Binding-site contacts:
Ligand atom O1 contacts residue TYR175 of chain 1.A at 2.4 Å (h-bond).
Ligand atom C2 contacts residue LEU100 of chain 1.A at 3.6 Å (hydrophobic).
Ligand atom O3 contacts residue GLY234 of chain 1.A at 3.8 Å.
Ligand atom C4 contacts residue ILE153 of chain 1.A at 3.6 Å (hydrophobic).
Ligand atom O3 contacts residue SER235 of chain 1.A at 2.6 Å (h-bond).
Ligand atom N1 contacts residue ASP60 of chain 1.A at 2.7 Å (salt-bridge).
Ligand atom C10 contacts residue GLU49 of chain 1.A at 3.0 Å.
Ligand atom N2 contacts residue TYR175 of chain 1.A at 3.7 Å.
Ligand atom C12 contacts residue GLY234 of chain 1.A at 3.5 Å.
Ligand atom C7 contacts residue THR183 of chain 1.A at 3.5 Å.
Ligand atom O1 contacts residue GLU49 of chain 1.A at 2.7 Å (salt-bridge).
Ligand atom O1 contacts residue ILE232 of chain 1.A at 3.4 Å.
Ligand atom N1 contacts residue LEU100 of chain 1.A at 3.6 Å.
Ligand atom C11 contacts residue TYR175 of chain 1.A at 3.5 Å (hydrophobic).
Ligand atom C8 contacts residue ASP60 of chain 1.A at 3.8 Å.
Ligand atom C1 contacts residue LEU100 of chain 1.A at 3.5 Å (hydrophobic).
Ligand atom N2 contacts residue THR183 of chain 1.A at 3.7 Å.
Ligand atom C4 contacts residue PHE212 of chain 1.A at 3.4 Å (hydrophobic).
Ligand atom O2 contacts residue GLY213 of chain 1.A at 3.9 Å.
Ligand atom C5 contacts residue ILE153 of chain 1.A at 3.9 Å (hydrophobic).
Ligand atom C9 contacts residue GLU49 of chain 1.A at 2.9 Å.
Ligand atom C12 contacts residue SER235 of chain 1.A at 3.4 Å.
Ligand atom N1 contacts residue THR183 of chain 1.A at 3.3 Å.
Ligand atom O2 contacts residue SER235 of chain 1.A at 3.3 Å (h-bond).
Ligand atom O3 contacts residue ILE64 of chain 1.A at 3.3 Å.
Ligand atom C8 contacts residue LEU100 of chain 1.A at 3.8 Å (hydrophobic).
Ligand atom C1 contacts residue ASP60 of chain 1.A at 3.2 Å.
Ligand atom C5 contacts residue PHE212 of chain 1.A at 3.8 Å (hydrophobic).
Ligand atom C1 contacts residue THR183 of chain 1.A at 3.5 Å.
Ligand atom C3 contacts residue PHE212 of chain 1.A at 3.5 Å (hydrophobic).
Ligand atom O3 contacts residue THR183 of chain 1.A at 3.4 Å.
Ligand atom C3 contacts residue TYR175 of chain 1.A at 3.8 Å (hydrophobic).
Ligand atom C9 contacts residue PHE22 of chain 1.A at 3.5 Å (hydrophobic).
Ligand atom C2 contacts residue THR183 of chain 1.A at 3.6 Å.
Ligand atom O2 contacts residue GLY234 of chain 1.A at 3.2 Å (h-bond).
Ligand atom C10 contacts residue TYR175 of chain 1.A at 3.2 Å (hydrophobic).
Ligand atom C6 contacts residue THR183 of chain 1.A at 3.9 Å.
Ligand atom C8 contacts residue THR183 of chain 1.A at 3.3 Å.
Ligand atom C11 contacts residue GLY234 of chain 1.A at 3.8 Å.
Ligand atom C7 contacts residue LEU100 of chain 1.A at 3.8 Å (hydrophobic).

The small molecule below binds the protein below.
Small molecule (SMILES): O=C(O)CNC(=O)Cc1c[nH]c2ccccc12

Sequence of chain 1.A:
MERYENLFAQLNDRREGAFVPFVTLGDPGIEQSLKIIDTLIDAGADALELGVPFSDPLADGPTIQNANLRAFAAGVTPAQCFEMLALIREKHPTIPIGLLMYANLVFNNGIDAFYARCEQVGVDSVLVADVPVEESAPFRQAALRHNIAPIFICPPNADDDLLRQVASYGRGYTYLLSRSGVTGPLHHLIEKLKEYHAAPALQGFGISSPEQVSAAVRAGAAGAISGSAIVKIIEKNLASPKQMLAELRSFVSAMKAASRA